The protein below binds the small molecule below.
Small molecule (SMILES): O=C([O-])C(=O)[O-]

Binding-site contacts:
Ligand atom O4 contacts residue MET207 of chain 1.A at 4.2 Å.
Ligand atom C2 contacts residue THR244 of chain 1.A at 4.2 Å.
Ligand atom O1 contacts residue GLU188 of chain 1.A at 3.0 Å (salt-bridge).
Ligand atom O3 contacts residue ALA209 of chain 1.A at 3.4 Å.
Ligand atom O1 contacts residue MG1 of chain 1.K at 2.1 Å.
Ligand atom O1 contacts residue ASP212 of chain 1.A at 3.0 Å (salt-bridge).
Ligand atom O2 contacts residue LYS186 of chain 1.A at 2.7 Å (salt-bridge).
Ligand atom C2 contacts residue LYS186 of chain 1.A at 3.5 Å.
Ligand atom O2 contacts residue ALA209 of chain 1.A at 4.2 Å.
Ligand atom O4 contacts residue MG1 of chain 1.K at 4.0 Å.
Ligand atom C1 contacts residue ALA209 of chain 1.A at 3.6 Å (hydrophobic).
Ligand atom O1 contacts residue GLY211 of chain 1.A at 3.8 Å.
Ligand atom C1 contacts residue GLU188 of chain 1.A at 3.6 Å.
Ligand atom C1 contacts residue GLY211 of chain 1.A at 3.8 Å.
Ligand atom O2 contacts residue GLU188 of chain 1.A at 3.1 Å (salt-bridge).
Ligand atom O3 contacts residue THR244 of chain 1.A at 2.6 Å (h-bond).
Ligand atom C1 contacts residue MG1 of chain 1.K at 2.8 Å.
Ligand atom O4 contacts residue THR244 of chain 1.A at 3.7 Å.
Ligand atom O3 contacts residue ARG210 of chain 1.A at 3.6 Å (salt-bridge).
Ligand atom O3 contacts residue ASP212 of chain 1.A at 4.0 Å.
Ligand atom O2 contacts residue MG1 of chain 1.K at 2.0 Å.
Ligand atom O4 contacts residue MET276 of chain 1.A at 4.2 Å.
Ligand atom O4 contacts residue ALA209 of chain 1.A at 4.2 Å.
Ligand atom C2 contacts residue MG1 of chain 1.K at 2.8 Å.
Ligand atom C2 contacts residue GLU188 of chain 1.A at 3.8 Å.
Ligand atom O2 contacts residue ASP212 of chain 1.A at 4.0 Å.
Ligand atom C2 contacts residue ALA209 of chain 1.A at 3.8 Å (hydrophobic).
Ligand atom C1 contacts residue THR244 of chain 1.A at 3.7 Å.
Ligand atom O4 contacts residue ARG87 of chain 1.A at 4.0 Å.
Ligand atom O3 contacts residue MG1 of chain 1.K at 4.1 Å.
Ligand atom C1 contacts residue ASP212 of chain 1.A at 3.8 Å.
Ligand atom O1 contacts residue ALA209 of chain 1.A at 3.9 Å.
Ligand atom O4 contacts residue LYS186 of chain 1.A at 3.6 Å.
Ligand atom O3 contacts residue GLY211 of chain 1.A at 3.0 Å (h-bond).

Sequence of chain 1.A:
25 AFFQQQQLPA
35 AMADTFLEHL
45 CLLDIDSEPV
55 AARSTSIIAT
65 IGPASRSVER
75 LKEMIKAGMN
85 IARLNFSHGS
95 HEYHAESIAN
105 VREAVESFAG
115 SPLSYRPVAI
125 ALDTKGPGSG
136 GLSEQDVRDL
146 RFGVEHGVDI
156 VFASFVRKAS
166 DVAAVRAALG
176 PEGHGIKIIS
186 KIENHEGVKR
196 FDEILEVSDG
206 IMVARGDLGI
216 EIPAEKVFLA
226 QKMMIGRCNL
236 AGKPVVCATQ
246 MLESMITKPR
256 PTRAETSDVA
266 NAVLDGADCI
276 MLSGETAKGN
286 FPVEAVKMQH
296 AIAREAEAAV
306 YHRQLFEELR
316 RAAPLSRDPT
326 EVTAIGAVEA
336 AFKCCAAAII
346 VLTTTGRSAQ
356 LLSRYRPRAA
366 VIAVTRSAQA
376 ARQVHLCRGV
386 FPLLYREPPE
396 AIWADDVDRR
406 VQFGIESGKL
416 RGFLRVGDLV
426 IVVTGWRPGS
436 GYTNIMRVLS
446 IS